Sequence of chain 1.O:
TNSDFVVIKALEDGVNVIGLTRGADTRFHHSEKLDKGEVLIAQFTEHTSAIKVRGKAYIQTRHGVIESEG

Binding-site contacts:
Ligand atom CG contacts residue SER51 of chain 1.O at 3.8 Å.
Ligand atom C contacts residue THR47 of chain 1.N at 3.4 Å.
Ligand atom N contacts residue GLY25 of chain 1.O at 2.6 Å (h-bond).
Ligand atom CD1 contacts residue SER51 of chain 1.O at 3.5 Å.
Ligand atom CA contacts residue THR23 of chain 1.O at 3.8 Å.
Ligand atom C contacts residue SER51 of chain 1.O at 3.6 Å.
Ligand atom OXT contacts residue HIS31 of chain 1.N at 3.7 Å.
Ligand atom NE1 contacts residue ALA44 of chain 1.N at 3.8 Å.
Ligand atom OXT contacts residue THR47 of chain 1.N at 2.5 Å (h-bond).
Ligand atom CB contacts residue THR28 of chain 1.O at 3.6 Å.
Ligand atom CB contacts residue THR23 of chain 1.O at 3.7 Å.
Ligand atom O contacts residue GLY25 of chain 1.O at 2.9 Å (h-bond).
Ligand atom CZ2 contacts residue THR50 of chain 1.N at 3.8 Å.
Ligand atom CZ3 contacts residue GLY21 of chain 1.N at 3.6 Å.
Ligand atom CZ2 contacts residue ALA44 of chain 1.N at 4.0 Å (hydrophobic).
Ligand atom CH2 contacts residue GLY21 of chain 1.N at 3.5 Å.
Ligand atom N contacts residue THR28 of chain 1.O at 2.9 Å (h-bond).
Ligand atom O contacts residue ARG24 of chain 1.O at 3.6 Å.
Ligand atom CA contacts residue THR28 of chain 1.O at 3.2 Å.
Ligand atom OXT contacts residue THR50 of chain 1.N at 2.9 Å (h-bond).
Ligand atom CE3 contacts residue HIS32 of chain 1.N at 3.9 Å.
Ligand atom CE2 contacts residue ALA44 of chain 1.N at 3.9 Å (hydrophobic).
Ligand atom O contacts residue SER51 of chain 1.O at 2.9 Å (h-bond).
Ligand atom NE1 contacts residue GLN45 of chain 1.N at 2.7 Å (h-bond).
Ligand atom OXT contacts residue HIS49 of chain 1.N at 3.9 Å.
Ligand atom CA contacts residue SER51 of chain 1.O at 3.9 Å.
Ligand atom CA contacts residue HIS31 of chain 1.N at 3.9 Å.
Ligand atom N contacts residue THR23 of chain 1.O at 2.9 Å (h-bond).
Ligand atom CD1 contacts residue THR47 of chain 1.N at 3.7 Å.
Ligand atom O contacts residue THR47 of chain 1.N at 3.5 Å.
Ligand atom C contacts residue THR50 of chain 1.N at 3.9 Å.
Ligand atom CE2 contacts residue GLN45 of chain 1.N at 3.8 Å.
Ligand atom CD1 contacts residue GLN45 of chain 1.N at 3.5 Å.
Ligand atom N contacts residue ARG24 of chain 1.O at 3.8 Å.
Ligand atom CZ3 contacts residue HIS32 of chain 1.N at 4.0 Å.
Ligand atom C contacts residue GLY25 of chain 1.O at 3.5 Å.
Ligand atom CZ2 contacts residue ILE53 of chain 1.N at 4.0 Å (hydrophobic).
Ligand atom N contacts residue ASP27 of chain 1.O at 3.2 Å (salt-bridge).
Ligand atom CA contacts residue GLY25 of chain 1.O at 3.5 Å.
Ligand atom CB contacts residue SER51 of chain 1.O at 3.3 Å.

This small molecule binds to this protein.
Small molecule (SMILES): N[C@@H](Cc1c[nH]c2ccccc12)C(=O)O

Sequence of chain 1.N:
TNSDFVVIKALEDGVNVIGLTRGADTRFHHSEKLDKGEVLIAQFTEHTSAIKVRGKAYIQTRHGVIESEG